The protein below binds the small molecule below.
Small molecule (SMILES): CC[P-]([Au+])(CC)CC

Sequence of chain 3.C:
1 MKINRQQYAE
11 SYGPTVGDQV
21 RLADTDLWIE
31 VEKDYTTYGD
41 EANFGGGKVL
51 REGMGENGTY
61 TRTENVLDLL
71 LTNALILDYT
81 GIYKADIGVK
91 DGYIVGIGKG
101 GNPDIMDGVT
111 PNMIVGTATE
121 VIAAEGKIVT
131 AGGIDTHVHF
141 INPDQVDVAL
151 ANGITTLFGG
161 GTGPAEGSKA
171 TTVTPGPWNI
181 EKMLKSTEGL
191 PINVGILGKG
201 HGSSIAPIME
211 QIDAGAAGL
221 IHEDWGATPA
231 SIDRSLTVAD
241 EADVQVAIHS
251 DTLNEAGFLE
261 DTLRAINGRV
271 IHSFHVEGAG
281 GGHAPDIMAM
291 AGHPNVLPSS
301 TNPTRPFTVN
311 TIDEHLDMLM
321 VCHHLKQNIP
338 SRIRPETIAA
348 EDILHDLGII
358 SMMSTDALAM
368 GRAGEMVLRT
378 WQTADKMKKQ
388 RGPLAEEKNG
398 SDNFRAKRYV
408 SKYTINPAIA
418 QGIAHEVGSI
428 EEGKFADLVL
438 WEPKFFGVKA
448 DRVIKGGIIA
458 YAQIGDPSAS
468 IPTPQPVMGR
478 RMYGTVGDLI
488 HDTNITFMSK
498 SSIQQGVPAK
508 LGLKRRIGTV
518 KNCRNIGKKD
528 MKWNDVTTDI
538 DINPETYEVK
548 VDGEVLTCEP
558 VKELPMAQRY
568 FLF

Binding-site contacts:
Ligand atom C2 contacts residue LYS169 of chain 3.C at 3.3 Å.
Ligand atom C6 contacts residue MET318 of chain 3.C at 3.8 Å (hydrophobic).
Ligand atom AU1 contacts residue GLN327 of chain 3.C at 4.3 Å.
Ligand atom C6 contacts residue CYS322 of chain 3.C at 3.6 Å (hydrophobic).
Ligand atom P1 contacts residue LEU325 of chain 3.C at 4.5 Å.
Ligand atom AU1 contacts residue SO41 of chain 3.IA at 3.5 Å.
Ligand atom AU1 contacts residue CYS322 of chain 3.C at 2.5 Å.
Ligand atom C1 contacts residue SO41 of chain 3.IA at 3.0 Å.
Ligand atom C6 contacts residue SO41 of chain 3.HA at 3.7 Å.
Ligand atom C5 contacts residue ILE468 of chain 2.C at 3.8 Å (hydrophobic).
Ligand atom C5 contacts residue LEU325 of chain 3.C at 4.0 Å (hydrophobic).
Ligand atom C2 contacts residue ALA170 of chain 3.C at 4.1 Å (hydrophobic).
Ligand atom C6 contacts residue LEU325 of chain 3.C at 3.5 Å (hydrophobic).
Ligand atom C1 contacts residue ALA366 of chain 3.C at 3.2 Å (hydrophobic).
Ligand atom AU1 contacts residue AUF1 of chain 3.U at 3.2 Å.
Ligand atom C5 contacts residue SO41 of chain 3.HA at 4.4 Å.
Ligand atom C5 contacts residue ALA366 of chain 3.C at 4.4 Å (hydrophobic).
Ligand atom C2 contacts residue SO41 of chain 3.IA at 3.9 Å.
Ligand atom C4 contacts residue SO41 of chain 3.IA at 4.1 Å.
Ligand atom C6 contacts residue VAL321 of chain 3.C at 3.2 Å (hydrophobic).
Ligand atom C4 contacts residue ALA170 of chain 3.C at 3.7 Å (hydrophobic).
Ligand atom P1 contacts residue ALA366 of chain 3.C at 4.4 Å.
Ligand atom C2 contacts residue ALA366 of chain 3.C at 2.8 Å (hydrophobic).
Ligand atom C4 contacts residue LYS169 of chain 3.C at 4.0 Å.
Ligand atom P1 contacts residue SO41 of chain 3.IA at 3.8 Å.
Ligand atom C5 contacts residue VAL321 of chain 3.C at 4.3 Å (hydrophobic).
Ligand atom C3 contacts residue LEU325 of chain 3.C at 4.0 Å (hydrophobic).

Sequence of chain 2.C:
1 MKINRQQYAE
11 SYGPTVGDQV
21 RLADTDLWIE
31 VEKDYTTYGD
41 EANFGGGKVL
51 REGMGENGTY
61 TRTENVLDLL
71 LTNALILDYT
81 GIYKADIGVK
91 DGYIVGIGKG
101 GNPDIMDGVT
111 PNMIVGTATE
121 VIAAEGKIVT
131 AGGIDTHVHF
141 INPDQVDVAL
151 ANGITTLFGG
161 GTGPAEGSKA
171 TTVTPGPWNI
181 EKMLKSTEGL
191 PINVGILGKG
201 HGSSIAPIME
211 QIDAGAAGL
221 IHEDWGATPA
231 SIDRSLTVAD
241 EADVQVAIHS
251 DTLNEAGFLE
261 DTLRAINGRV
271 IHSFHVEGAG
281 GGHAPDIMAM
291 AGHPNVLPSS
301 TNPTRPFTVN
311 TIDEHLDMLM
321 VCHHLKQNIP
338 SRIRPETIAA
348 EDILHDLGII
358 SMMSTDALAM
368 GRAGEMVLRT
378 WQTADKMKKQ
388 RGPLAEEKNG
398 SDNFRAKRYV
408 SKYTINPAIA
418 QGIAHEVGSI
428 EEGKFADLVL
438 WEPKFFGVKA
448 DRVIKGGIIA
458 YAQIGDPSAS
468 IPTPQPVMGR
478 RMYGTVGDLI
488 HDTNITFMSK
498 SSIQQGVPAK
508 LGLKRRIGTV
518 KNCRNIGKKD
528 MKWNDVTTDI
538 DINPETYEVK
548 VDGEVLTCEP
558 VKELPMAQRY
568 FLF